A small-molecule ligand and the protein it binds are described below.
Small molecule (SMILES): Nc1nc2c(ncn2[C@@H]2O[C@H](CO[P](=O)(O)O[P](=O)(O)NP(=O)(O)O)[C@@H](O)[C@H]2O)c(=O)[nH]1

Sequence of chain 1.B:
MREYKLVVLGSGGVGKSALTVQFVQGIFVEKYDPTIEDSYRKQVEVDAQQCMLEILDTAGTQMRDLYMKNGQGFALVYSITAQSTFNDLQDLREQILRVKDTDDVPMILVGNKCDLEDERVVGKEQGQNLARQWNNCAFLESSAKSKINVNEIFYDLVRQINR

Binding-site contacts:
Ligand atom O2B contacts residue LYS16 of chain 1.B at 2.6 Å (salt-bridge).
Ligand atom O1A contacts residue SER17 of chain 1.B at 3.4 Å (h-bond).
Ligand atom O1B contacts residue SER17 of chain 1.B at 2.9 Å (h-bond).
Ligand atom C2' contacts residue VAL29 of chain 1.B at 3.5 Å (hydrophobic).
Ligand atom N7 contacts residue ASN116 of chain 1.B at 3.3 Å (h-bond).
Ligand atom O2G contacts residue GLY12 of chain 1.B at 3.4 Å.
Ligand atom O1A contacts residue GLY15 of chain 1.B at 3.3 Å.
Ligand atom O1G contacts residue MG1 of chain 1.D at 2.1 Å.
Ligand atom C2 contacts residue ASP119 of chain 1.B at 3.4 Å.
Ligand atom O3G contacts residue PRO34 of chain 1.B at 3.6 Å.
Ligand atom O2G contacts residue LYS16 of chain 1.B at 2.6 Å (salt-bridge).
Ligand atom O1G contacts residue THR35 of chain 1.B at 2.8 Å (h-bond).
Ligand atom O4' contacts residue LYS117 of chain 1.B at 3.1 Å (salt-bridge).
Ligand atom PB contacts residue MG1 of chain 1.D at 3.2 Å.
Ligand atom O6 contacts residue LYS149 of chain 1.B at 3.5 Å (salt-bridge).
Ligand atom O3A contacts residue GLY15 of chain 1.B at 3.0 Å (h-bond).
Ligand atom O1B contacts residue MG1 of chain 1.D at 2.0 Å.
Ligand atom O2' contacts residue VAL29 of chain 1.B at 2.8 Å (h-bond).
Ligand atom O2B contacts residue GLY15 of chain 1.B at 3.2 Å (h-bond).
Ligand atom O6 contacts residue ASP119 of chain 1.B at 3.0 Å (salt-bridge).
Ligand atom O2' contacts residue PHE28 of chain 1.B at 3.6 Å.
Ligand atom O6 contacts residue SER147 of chain 1.B at 3.4 Å (h-bond).
Ligand atom O3A contacts residue GLY13 of chain 1.B at 3.6 Å.
Ligand atom PG contacts residue MG1 of chain 1.D at 3.3 Å.
Ligand atom O2G contacts residue GLY60 of chain 1.B at 3.0 Å (h-bond).
Ligand atom O2B contacts residue VAL14 of chain 1.B at 3.5 Å (h-bond).
Ligand atom C6 contacts residue ASP119 of chain 1.B at 3.2 Å.
Ligand atom N1 contacts residue ASP119 of chain 1.B at 2.6 Å (salt-bridge).
Ligand atom O3' contacts residue GLU30 of chain 1.B at 2.7 Å (salt-bridge).
Ligand atom O2B contacts residue GLY13 of chain 1.B at 3.5 Å (h-bond).
Ligand atom O6 contacts residue ALA148 of chain 1.B at 3.0 Å (h-bond).
Ligand atom O1A contacts residue ALA18 of chain 1.B at 2.8 Å (h-bond).
Ligand atom C3' contacts residue GLU30 of chain 1.B at 3.4 Å.
Ligand atom O6 contacts residue LYS117 of chain 1.B at 3.4 Å.
Ligand atom N3B contacts residue MG1 of chain 1.D at 3.4 Å.
Ligand atom O2' contacts residue GLU30 of chain 1.B at 3.1 Å (salt-bridge).
Ligand atom C8 contacts residue ALA18 of chain 1.B at 3.6 Å (hydrophobic).
Ligand atom N3B contacts residue GLY13 of chain 1.B at 3.1 Å (h-bond).
Ligand atom N2 contacts residue ASP119 of chain 1.B at 2.8 Å (salt-bridge).
Ligand atom N2 contacts residue LEU120 of chain 1.B at 3.3 Å.